Binding-site contacts:
Ligand atom N6 contacts residue ASP407 of chain 40.A at 3.6 Å (salt-bridge).
Ligand atom N1 contacts residue HIS428 of chain 40.A at 3.3 Å.
Ligand atom O3' contacts residue GLU215 of chain 40.A at 3.5 Å (salt-bridge).
Ligand atom N3 contacts residue PRO429 of chain 40.A at 4.4 Å.
Ligand atom C3' contacts residue GLU215 of chain 40.A at 3.3 Å.
Ligand atom N7 contacts residue GLY437 of chain 40.A at 3.5 Å (h-bond).
Ligand atom N9 contacts residue GLY437 of chain 40.A at 3.3 Å (h-bond).
Ligand atom O3' contacts residue ILE420 of chain 40.A at 4.2 Å.
Ligand atom C2' contacts residue GLY437 of chain 40.A at 2.8 Å.
Ligand atom N7 contacts residue PRO429 of chain 40.A at 4.3 Å.
Ligand atom N7 contacts residue VAL217 of chain 40.A at 3.7 Å.
Ligand atom N9 contacts residue VAL217 of chain 40.A at 4.3 Å.
Ligand atom O1P contacts residue HIS426 of chain 40.A at 2.7 Å (h-bond).
Ligand atom O3' contacts residue GLY437 of chain 40.A at 3.9 Å.
Ligand atom C2' contacts residue ASP216 of chain 40.A at 4.3 Å.
Ligand atom C8 contacts residue VAL217 of chain 40.A at 3.5 Å (hydrophobic).
Ligand atom C5 contacts residue PRO218 of chain 40.A at 4.0 Å (hydrophobic).
Ligand atom N9 contacts residue PRO429 of chain 40.A at 4.3 Å.
Ligand atom C1' contacts residue GLY437 of chain 40.A at 3.3 Å.
Ligand atom O3' contacts residue LYS439 of chain 40.A at 3.5 Å.
Ligand atom O1P contacts residue LYS439 of chain 40.A at 2.6 Å.
Ligand atom P contacts residue HIS426 of chain 40.A at 3.9 Å.
Ligand atom C4 contacts residue PRO218 of chain 40.A at 4.1 Å (hydrophobic).
Ligand atom N6 contacts residue SER430 of chain 40.A at 3.7 Å.
Ligand atom O2P contacts residue HIS426 of chain 40.A at 3.6 Å.
Ligand atom N6 contacts residue HIS428 of chain 40.A at 4.0 Å.
Ligand atom C8 contacts residue PRO218 of chain 40.A at 4.2 Å (hydrophobic).
Ligand atom C6 contacts residue SER430 of chain 40.A at 4.2 Å.
Ligand atom O3P contacts residue LYS439 of chain 40.A at 2.9 Å.
Ligand atom O5' contacts residue LYS439 of chain 40.A at 3.8 Å.
Ligand atom C8 contacts residue GLY437 of chain 40.A at 2.8 Å.
Ligand atom C8 contacts residue PRO429 of chain 40.A at 4.3 Å (hydrophobic).
Ligand atom C2 contacts residue HIS428 of chain 40.A at 3.8 Å.
Ligand atom C3' contacts residue GLY437 of chain 40.A at 3.9 Å.
Ligand atom N7 contacts residue PRO218 of chain 40.A at 4.0 Å.
Ligand atom C2' contacts residue GLU215 of chain 40.A at 3.6 Å.
Ligand atom C6 contacts residue HIS428 of chain 40.A at 4.2 Å.
Ligand atom C6 contacts residue PRO218 of chain 40.A at 4.2 Å (hydrophobic).
Ligand atom P contacts residue LYS439 of chain 40.A at 3.3 Å.
Ligand atom N9 contacts residue PRO218 of chain 40.A at 4.2 Å.

The protein below binds the small molecule below.
Small molecule (SMILES): Nc1ncnc2c1ncn2[C@@H]1C[C@@H](O)[C@@H](COP(=O)(O)O)O1

Sequence of chain 40.A:
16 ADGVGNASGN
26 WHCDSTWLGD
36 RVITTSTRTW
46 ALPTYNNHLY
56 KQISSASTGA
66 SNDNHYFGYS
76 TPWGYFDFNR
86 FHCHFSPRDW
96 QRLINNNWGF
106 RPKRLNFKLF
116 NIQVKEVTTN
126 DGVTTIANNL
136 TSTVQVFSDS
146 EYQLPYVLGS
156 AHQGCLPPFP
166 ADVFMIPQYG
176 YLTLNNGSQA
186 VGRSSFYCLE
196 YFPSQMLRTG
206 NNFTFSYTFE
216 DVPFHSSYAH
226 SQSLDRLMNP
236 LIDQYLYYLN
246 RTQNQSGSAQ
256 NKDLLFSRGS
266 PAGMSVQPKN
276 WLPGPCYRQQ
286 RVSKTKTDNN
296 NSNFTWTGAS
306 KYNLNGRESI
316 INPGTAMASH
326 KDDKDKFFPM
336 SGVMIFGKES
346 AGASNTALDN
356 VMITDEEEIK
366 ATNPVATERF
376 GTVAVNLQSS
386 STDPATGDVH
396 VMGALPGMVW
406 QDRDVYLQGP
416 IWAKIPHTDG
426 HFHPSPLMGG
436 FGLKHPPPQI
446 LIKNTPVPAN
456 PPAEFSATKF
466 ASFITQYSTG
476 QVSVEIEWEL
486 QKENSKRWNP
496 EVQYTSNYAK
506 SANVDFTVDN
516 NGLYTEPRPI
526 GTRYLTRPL